Sequence of chain 1.B:
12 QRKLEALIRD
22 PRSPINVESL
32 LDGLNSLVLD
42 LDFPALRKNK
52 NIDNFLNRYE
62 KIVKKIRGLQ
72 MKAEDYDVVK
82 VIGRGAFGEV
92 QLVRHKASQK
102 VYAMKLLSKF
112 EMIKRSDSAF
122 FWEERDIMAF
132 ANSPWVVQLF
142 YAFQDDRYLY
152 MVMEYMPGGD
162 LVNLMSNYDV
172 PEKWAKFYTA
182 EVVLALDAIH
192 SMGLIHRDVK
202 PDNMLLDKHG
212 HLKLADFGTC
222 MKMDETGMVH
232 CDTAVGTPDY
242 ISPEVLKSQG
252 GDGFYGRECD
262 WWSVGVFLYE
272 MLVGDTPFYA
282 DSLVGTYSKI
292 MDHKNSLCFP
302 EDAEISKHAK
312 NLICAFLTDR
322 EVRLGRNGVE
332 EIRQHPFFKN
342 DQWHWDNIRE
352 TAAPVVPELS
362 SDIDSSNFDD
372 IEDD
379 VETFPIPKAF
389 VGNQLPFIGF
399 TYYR

Binding-site contacts:
Ligand atom B17 contacts residue LEU206 of chain 1.B at 3.9 Å.
Ligand atom O20 contacts residue ALA104 of chain 1.B at 3.9 Å.
Ligand atom O10 contacts residue VAL91 of chain 1.B at 3.9 Å.
Ligand atom C13 contacts residue LEU206 of chain 1.B at 3.7 Å (hydrophobic).
Ligand atom O19 contacts residue TYR156 of chain 1.B at 3.5 Å.
Ligand atom C12 contacts residue ILE83 of chain 1.B at 3.9 Å (hydrophobic).
Ligand atom N9 contacts residue ASN204 of chain 1.B at 3.1 Å (h-bond).
Ligand atom C4 contacts residue ASN204 of chain 1.B at 3.6 Å.
Ligand atom C11 contacts residue LEU206 of chain 1.B at 3.5 Å (hydrophobic).
Ligand atom C13 contacts residue MET154 of chain 1.B at 3.9 Å (hydrophobic).
Ligand atom C3 contacts residue LYS106 of chain 1.B at 3.4 Å.
Ligand atom O20 contacts residue GLU155 of chain 1.B at 2.6 Å (salt-bridge).
Ligand atom O20 contacts residue VAL138 of chain 1.B at 3.1 Å.
Ligand atom C14 contacts residue ILE83 of chain 1.B at 3.7 Å (hydrophobic).
Ligand atom C12 contacts residue LEU206 of chain 1.B at 3.8 Å (hydrophobic).
Ligand atom C8 contacts residue ASN204 of chain 1.B at 3.2 Å.
Ligand atom C18 contacts residue PHE369 of chain 1.B at 3.7 Å (hydrophobic).
Ligand atom B17 contacts residue MET157 of chain 1.B at 3.8 Å.
Ligand atom C16 contacts residue VAL91 of chain 1.B at 3.8 Å (hydrophobic).
Ligand atom B17 contacts residue ALA104 of chain 1.B at 3.5 Å.
Ligand atom F7 contacts residue VAL91 of chain 1.B at 3.3 Å.
Ligand atom O20 contacts residue MET154 of chain 1.B at 3.4 Å.
Ligand atom O19 contacts residue GLU155 of chain 1.B at 3.4 Å (salt-bridge).
Ligand atom C5 contacts residue ASP217 of chain 1.B at 3.9 Å.
Ligand atom C18 contacts residue MET157 of chain 1.B at 3.5 Å (hydrophobic).
Ligand atom F7 contacts residue LYS106 of chain 1.B at 2.5 Å.
Ligand atom C5 contacts residue LYS106 of chain 1.B at 3.7 Å.
Ligand atom C8 contacts residue ASP217 of chain 1.B at 3.9 Å.
Ligand atom C6 contacts residue ASN204 of chain 1.B at 3.7 Å.
Ligand atom C18 contacts residue ALA104 of chain 1.B at 3.9 Å (hydrophobic).
Ligand atom C18 contacts residue TYR156 of chain 1.B at 3.9 Å (hydrophobic).
Ligand atom C4 contacts residue ASP203 of chain 1.B at 3.4 Å.
Ligand atom C18 contacts residue ILE83 of chain 1.B at 3.8 Å (hydrophobic).
Ligand atom C14 contacts residue PHE369 of chain 1.B at 3.6 Å (hydrophobic).
Ligand atom N9 contacts residue ASP217 of chain 1.B at 2.8 Å (salt-bridge).
Ligand atom C15 contacts residue VAL91 of chain 1.B at 3.9 Å (hydrophobic).
Ligand atom O19 contacts residue ALA104 of chain 1.B at 3.5 Å.
Ligand atom B17 contacts residue GLU155 of chain 1.B at 3.4 Å.
Ligand atom O19 contacts residue MET157 of chain 1.B at 2.6 Å (h-bond).
Ligand atom C2 contacts residue ALA216 of chain 1.B at 4.0 Å (hydrophobic).

The protein below binds the small molecule below.
Small molecule (SMILES): NCc1ccc(Oc2ccc3c(c2)B(O)OC3)c(F)c1